This protein binds this small molecule.
Small molecule (SMILES): OC[C@H]1O[C@@H](O)[C@H](O)[C@@H](O)[C@H]1O

Binding-site contacts:
Ligand atom O6 contacts residue TRP238 of chain 2.A at 3.3 Å (h-bond).
Ligand atom C6 contacts residue PHE174 of chain 2.A at 4.2 Å (hydrophobic).
Ligand atom C2 contacts residue MET204 of chain 2.A at 4.4 Å (hydrophobic).
Ligand atom C4 contacts residue GLU241 of chain 2.A at 3.5 Å.
Ligand atom O6 contacts residue PHE174 of chain 2.A at 3.6 Å.
Ligand atom O6 contacts residue TYR202 of chain 2.A at 4.3 Å.
Ligand atom C6 contacts residue TYR202 of chain 2.A at 3.7 Å (hydrophobic).
Ligand atom O4 contacts residue HIS171 of chain 2.A at 2.8 Å (h-bond).
Ligand atom C2 contacts residue HIS171 of chain 2.A at 3.8 Å.
Ligand atom O5 contacts residue HIS171 of chain 2.A at 3.0 Å (h-bond).
Ligand atom C6 contacts residue THR183 of chain 2.A at 3.4 Å.
Ligand atom C4 contacts residue HIS171 of chain 2.A at 3.7 Å.
Ligand atom O6 contacts residue THR183 of chain 2.A at 2.7 Å (h-bond).
Ligand atom C6 contacts residue HIS171 of chain 2.A at 3.8 Å.
Ligand atom C4 contacts residue TRP238 of chain 2.A at 3.6 Å (hydrophobic).
Ligand atom C1 contacts residue HIS171 of chain 2.A at 3.8 Å.
Ligand atom O3 contacts residue MET204 of chain 2.A at 3.9 Å.
Ligand atom C5 contacts residue GLU241 of chain 2.A at 4.1 Å.
Ligand atom C6 contacts residue GLU241 of chain 2.A at 3.4 Å.
Ligand atom O1 contacts residue HIS171 of chain 2.A at 3.6 Å.
Ligand atom O1 contacts residue SER173 of chain 2.A at 3.9 Å.
Ligand atom C6 contacts residue TRP238 of chain 2.A at 3.5 Å (hydrophobic).
Ligand atom C5 contacts residue HIS171 of chain 2.A at 3.7 Å.
Ligand atom C3 contacts residue TRP238 of chain 2.A at 3.7 Å (hydrophobic).
Ligand atom C5 contacts residue TRP238 of chain 2.A at 3.6 Å (hydrophobic).
Ligand atom O5 contacts residue PHE174 of chain 2.A at 4.2 Å.
Ligand atom O3 contacts residue TRP238 of chain 2.A at 4.3 Å.
Ligand atom C3 contacts residue HIS171 of chain 2.A at 4.3 Å.
Ligand atom O4 contacts residue GLU241 of chain 2.A at 2.6 Å (salt-bridge).
Ligand atom O4 contacts residue MET204 of chain 2.A at 4.0 Å.

Sequence of chain 2.A:
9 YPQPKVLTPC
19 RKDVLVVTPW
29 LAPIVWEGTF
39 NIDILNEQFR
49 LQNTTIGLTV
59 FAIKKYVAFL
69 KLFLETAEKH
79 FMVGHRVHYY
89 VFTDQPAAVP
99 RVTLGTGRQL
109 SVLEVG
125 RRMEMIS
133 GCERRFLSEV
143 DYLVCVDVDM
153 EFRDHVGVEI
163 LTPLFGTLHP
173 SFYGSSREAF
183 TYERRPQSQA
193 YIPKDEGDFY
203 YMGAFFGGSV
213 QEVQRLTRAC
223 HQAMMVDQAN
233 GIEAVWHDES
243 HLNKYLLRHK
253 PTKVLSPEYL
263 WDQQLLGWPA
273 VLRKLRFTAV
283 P